This protein binds this small molecule.
Small molecule (SMILES): COC(=O)CNS(=O)(=O)c1cc2c(cc1O)C(=O)c1ccccc1C2=O

Sequence of chain 1.G:
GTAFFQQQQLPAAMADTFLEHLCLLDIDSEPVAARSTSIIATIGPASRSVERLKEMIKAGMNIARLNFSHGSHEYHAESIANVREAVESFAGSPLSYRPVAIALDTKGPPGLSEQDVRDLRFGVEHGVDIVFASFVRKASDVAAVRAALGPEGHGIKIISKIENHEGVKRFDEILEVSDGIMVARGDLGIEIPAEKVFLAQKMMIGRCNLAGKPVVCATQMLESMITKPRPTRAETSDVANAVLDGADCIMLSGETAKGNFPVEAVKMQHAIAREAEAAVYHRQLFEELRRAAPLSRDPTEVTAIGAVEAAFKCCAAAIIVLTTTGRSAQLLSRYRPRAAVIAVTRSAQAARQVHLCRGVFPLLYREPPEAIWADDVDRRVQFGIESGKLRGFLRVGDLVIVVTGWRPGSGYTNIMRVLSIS

Binding-site contacts:
Ligand atom C6 contacts residue PRO67 of chain 1.G at 3.5 Å (hydrophobic).
Ligand atom C15 contacts residue HIS92 of chain 1.G at 3.9 Å.
Ligand atom O6 contacts residue ASN89 of chain 1.G at 3.1 Å (h-bond).
Ligand atom O contacts residue HIS92 of chain 1.G at 3.7 Å.
Ligand atom C3 contacts residue GLY93 of chain 1.G at 3.7 Å.
Ligand atom O1 contacts residue PRO67 of chain 1.G at 4.0 Å.
Ligand atom C16 contacts residue THR64 of chain 1.G at 3.9 Å.
Ligand atom C14 contacts residue HIS92 of chain 1.G at 3.5 Å.
Ligand atom O4 contacts residue LYS283 of chain 1.G at 3.0 Å.
Ligand atom C8 contacts residue HIS92 of chain 1.G at 3.8 Å.
Ligand atom C3 contacts residue TYR97 of chain 1.G at 3.4 Å (hydrophobic).
Ligand atom C11 contacts residue ALA282 of chain 1.G at 3.7 Å (hydrophobic).
Ligand atom O5 contacts residue GLY279 of chain 1.G at 3.2 Å (h-bond).
Ligand atom O3 contacts residue HIS92 of chain 1.G at 2.9 Å (h-bond).
Ligand atom C16 contacts residue ALA282 of chain 1.G at 3.9 Å (hydrophobic).
Ligand atom O4 contacts residue GLY279 of chain 1.G at 3.2 Å.
Ligand atom C2 contacts residue GLY93 of chain 1.G at 3.7 Å.
Ligand atom C1 contacts residue PRO67 of chain 1.G at 3.8 Å (hydrophobic).
Ligand atom C15 contacts residue ALA282 of chain 1.G at 3.7 Å (hydrophobic).
Ligand atom C13 contacts residue HIS92 of chain 1.G at 3.3 Å.
Ligand atom O contacts residue HIS98 of chain 1.G at 3.6 Å.
Ligand atom C2 contacts residue HIS92 of chain 1.G at 3.9 Å.
Ligand atom S contacts residue GLY279 of chain 1.G at 3.9 Å.
Ligand atom C16 contacts residue ASN89 of chain 1.G at 3.7 Å.
Ligand atom C7 contacts residue PRO67 of chain 1.G at 3.9 Å (hydrophobic).
Ligand atom O3 contacts residue ASN89 of chain 1.G at 3.1 Å (h-bond).
Ligand atom C15 contacts residue ASN89 of chain 1.G at 3.8 Å.
Ligand atom C10 contacts residue ALA282 of chain 1.G at 3.9 Å (hydrophobic).
Ligand atom O6 contacts residue THR64 of chain 1.G at 3.4 Å.
Ligand atom O2 contacts residue HIS92 of chain 1.G at 3.7 Å.
Ligand atom O5 contacts residue SER278 of chain 1.G at 3.5 Å.
Ligand atom C15 contacts residue THR64 of chain 1.G at 3.9 Å.
Ligand atom C1 contacts residue HIS92 of chain 1.G at 3.5 Å.
Ligand atom C5 contacts residue PRO67 of chain 1.G at 3.6 Å (hydrophobic).
Ligand atom C contacts residue HIS92 of chain 1.G at 3.4 Å.
Ligand atom C2 contacts residue TYR97 of chain 1.G at 3.5 Å (hydrophobic).
Ligand atom O6 contacts residue ARG87 of chain 1.G at 3.7 Å.
Ligand atom C16 contacts residue HIS92 of chain 1.G at 3.7 Å.
Ligand atom N contacts residue HIS92 of chain 1.G at 3.9 Å.
Ligand atom O contacts residue ASN89 of chain 1.G at 3.7 Å.